Sequence of chain 1.B:
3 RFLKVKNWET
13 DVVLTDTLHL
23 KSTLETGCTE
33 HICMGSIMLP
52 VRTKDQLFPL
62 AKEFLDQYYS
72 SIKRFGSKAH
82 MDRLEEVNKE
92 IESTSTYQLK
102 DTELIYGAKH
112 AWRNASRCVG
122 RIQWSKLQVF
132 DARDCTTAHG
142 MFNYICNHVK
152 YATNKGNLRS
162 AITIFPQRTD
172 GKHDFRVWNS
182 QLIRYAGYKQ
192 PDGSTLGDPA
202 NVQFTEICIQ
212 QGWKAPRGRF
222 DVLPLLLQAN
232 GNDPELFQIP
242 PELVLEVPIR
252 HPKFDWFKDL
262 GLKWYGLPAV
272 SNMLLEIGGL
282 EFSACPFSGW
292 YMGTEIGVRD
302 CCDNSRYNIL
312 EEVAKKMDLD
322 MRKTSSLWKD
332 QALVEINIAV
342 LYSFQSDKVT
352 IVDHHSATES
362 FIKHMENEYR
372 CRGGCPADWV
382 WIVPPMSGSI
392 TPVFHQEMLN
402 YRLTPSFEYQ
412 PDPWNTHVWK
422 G

This protein binds this small molecule.
Small molecule (SMILES): Cc1cc(N)nc(COc2cccc(OCCCN)c2)c1

Binding-site contacts:
Ligand atom N02 contacts residue MET293 of chain 1.B at 4.1 Å.
Ligand atom C02 contacts residue TRP291 of chain 1.B at 3.9 Å (hydrophobic).
Ligand atom C21 contacts residue HEM1 of chain 1.H at 3.2 Å.
Ligand atom C22 contacts residue VAL271 of chain 1.B at 2.6 Å (hydrophobic).
Ligand atom C02 contacts residue GLU296 of chain 1.B at 3.5 Å.
Ligand atom C03 contacts residue HEM1 of chain 1.H at 3.5 Å.
Ligand atom C23 contacts residue VAL271 of chain 1.B at 3.5 Å (hydrophobic).
Ligand atom C25 contacts residue HEM1 of chain 1.H at 3.0 Å.
Ligand atom C08 contacts residue HEM1 of chain 1.H at 3.3 Å.
Ligand atom O10 contacts residue HEM1 of chain 1.H at 3.4 Å (h-bond).
Ligand atom C21 contacts residue VAL271 of chain 1.B at 3.5 Å (hydrophobic).
Ligand atom C02 contacts residue PRO269 of chain 1.B at 4.0 Å (hydrophobic).
Ligand atom C07 contacts residue HEM1 of chain 1.H at 3.5 Å.
Ligand atom N01 contacts residue HEM1 of chain 1.H at 3.9 Å.
Ligand atom C02 contacts residue HEM1 of chain 1.H at 3.6 Å.
Ligand atom N02 contacts residue TRP291 of chain 1.B at 2.9 Å (h-bond).
Ligand atom C08 contacts residue GLU296 of chain 1.B at 3.7 Å.
Ligand atom C22 contacts residue HEM1 of chain 1.H at 3.3 Å.
Ligand atom C04 contacts residue HEM1 of chain 1.H at 4.0 Å.
Ligand atom C23 contacts residue HEM1 of chain 1.H at 3.4 Å.
Ligand atom C07 contacts residue PRO269 of chain 1.B at 4.0 Å (hydrophobic).
Ligand atom C06 contacts residue GLU296 of chain 1.B at 3.7 Å.
Ligand atom N02 contacts residue GLU296 of chain 1.B at 2.7 Å (salt-bridge).
Ligand atom N14 contacts residue ARG185 of chain 1.B at 3.2 Å (salt-bridge).
Ligand atom C07 contacts residue GLY290 of chain 1.B at 3.5 Å.
Ligand atom O09 contacts residue VAL271 of chain 1.B at 3.5 Å.
Ligand atom N01 contacts residue GLU296 of chain 1.B at 2.8 Å (salt-bridge).
Ligand atom C06 contacts residue HEM1 of chain 1.H at 4.1 Å.
Ligand atom C03 contacts residue PRO269 of chain 1.B at 4.0 Å (hydrophobic).
Ligand atom O09 contacts residue HEM1 of chain 1.H at 3.5 Å.
Ligand atom C07 contacts residue SER289 of chain 1.B at 3.8 Å.
Ligand atom N02 contacts residue HEM1 of chain 1.H at 3.4 Å.
Ligand atom C24 contacts residue HEM1 of chain 1.H at 3.2 Å.
Ligand atom C05 contacts residue VAL271 of chain 1.B at 3.6 Å (hydrophobic).
Ligand atom C26 contacts residue HEM1 of chain 1.H at 2.6 Å.
Ligand atom C07 contacts residue PHE288 of chain 1.B at 3.6 Å (hydrophobic).
Ligand atom C08 contacts residue VAL271 of chain 1.B at 3.9 Å (hydrophobic).
Ligand atom O10 contacts residue TRP382 of chain 1.B at 3.9 Å.
Ligand atom N02 contacts residue PRO269 of chain 1.B at 4.0 Å.
Ligand atom N02 contacts residue TYR292 of chain 1.B at 3.8 Å.